The protein below binds the small molecule below.
Small molecule (SMILES): NC[C@H]1O[C@H](O[C@H]2[C@H](O[C@@H]3O[C@H](CO)[C@@H](O)[C@H]3O)[C@@H](O)[C@H](N)C[C@@H]2N)[C@H](N)[C@@H](O)[C@@H]1O

Binding-site contacts:
Ligand atom C7 contacts residue GLU241 of chain 1.B at 3.8 Å.
Ligand atom C7 contacts residue SER202 of chain 1.B at 3.9 Å.
Ligand atom C8 contacts residue GLU237 of chain 1.B at 4.1 Å.
Ligand atom C11 contacts residue GLU241 of chain 1.B at 3.6 Å.
Ligand atom N1 contacts residue ASN204 of chain 1.B at 4.1 Å.
Ligand atom C8 contacts residue GLU242 of chain 1.B at 4.1 Å.
Ligand atom O8 contacts residue GLU271 of chain 1.B at 2.8 Å (salt-bridge).
Ligand atom O5 contacts residue GLU237 of chain 1.B at 3.5 Å (salt-bridge).
Ligand atom C5 contacts residue ASP200 of chain 1.B at 4.0 Å.
Ligand atom C9 contacts residue TYR234 of chain 1.B at 4.1 Å (hydrophobic).
Ligand atom O10 contacts residue TYR274 of chain 1.B at 4.0 Å.
Ligand atom C3 contacts residue TYR274 of chain 1.B at 3.9 Å (hydrophobic).
Ligand atom O5 contacts residue TYR234 of chain 1.B at 4.1 Å.
Ligand atom O4 contacts residue TYR234 of chain 1.B at 3.2 Å (h-bond).
Ligand atom C6 contacts residue SER202 of chain 1.B at 4.0 Å.
Ligand atom N1 contacts residue ASP200 of chain 1.B at 2.7 Å (salt-bridge).
Ligand atom C6 contacts residue TYR234 of chain 1.B at 3.8 Å (hydrophobic).
Ligand atom N2 contacts residue GLU242 of chain 1.B at 3.2 Å (salt-bridge).
Ligand atom N2 contacts residue GLU241 of chain 1.B at 2.8 Å (salt-bridge).
Ligand atom N1 contacts residue SER202 of chain 1.B at 3.1 Å (h-bond).
Ligand atom C15 contacts residue GLU237 of chain 1.B at 3.8 Å.
Ligand atom C5 contacts residue TYR234 of chain 1.B at 4.0 Å (hydrophobic).
Ligand atom N3 contacts residue GLU241 of chain 1.B at 3.1 Å (salt-bridge).
Ligand atom C8 contacts residue GLU241 of chain 1.B at 3.5 Å.
Ligand atom C7 contacts residue GLU242 of chain 1.B at 4.0 Å.
Ligand atom N2 contacts residue GLU237 of chain 1.B at 3.1 Å (salt-bridge).
Ligand atom N4 contacts residue GLU237 of chain 1.B at 2.8 Å (salt-bridge).
Ligand atom O4 contacts residue ASP200 of chain 1.B at 3.4 Å (salt-bridge).
Ligand atom O2 contacts residue TYR274 of chain 1.B at 3.3 Å (h-bond).
Ligand atom C15 contacts residue GLU271 of chain 1.B at 3.8 Å.
Ligand atom C14 contacts residue GLU237 of chain 1.B at 3.9 Å.
Ligand atom O6 contacts residue GLU241 of chain 1.B at 4.0 Å.
Ligand atom C12 contacts residue GLU241 of chain 1.B at 3.3 Å.
Ligand atom C2 contacts residue TYR274 of chain 1.B at 3.4 Å (hydrophobic).
Ligand atom N4 contacts residue GLU271 of chain 1.B at 3.1 Å (salt-bridge).
Ligand atom C6 contacts residue ASP200 of chain 1.B at 3.5 Å.
Ligand atom C9 contacts residue GLU241 of chain 1.B at 3.7 Å.
Ligand atom C8 contacts residue TYR234 of chain 1.B at 3.7 Å (hydrophobic).
Ligand atom O7 contacts residue SER239 of chain 1.B at 3.9 Å.
Ligand atom C14 contacts residue GLU271 of chain 1.B at 3.7 Å.

Sequence of chain 1.B:
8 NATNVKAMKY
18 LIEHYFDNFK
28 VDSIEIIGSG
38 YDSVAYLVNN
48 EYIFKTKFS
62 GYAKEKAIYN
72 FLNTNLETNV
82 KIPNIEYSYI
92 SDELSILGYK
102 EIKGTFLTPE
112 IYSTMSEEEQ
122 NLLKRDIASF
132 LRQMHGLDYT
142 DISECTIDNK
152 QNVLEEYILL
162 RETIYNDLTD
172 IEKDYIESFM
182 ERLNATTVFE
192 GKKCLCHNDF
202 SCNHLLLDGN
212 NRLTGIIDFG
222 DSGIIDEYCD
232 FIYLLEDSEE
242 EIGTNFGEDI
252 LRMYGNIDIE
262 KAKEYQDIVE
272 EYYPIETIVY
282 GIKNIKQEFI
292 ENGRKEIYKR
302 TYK